Sequence of chain 1.AA:
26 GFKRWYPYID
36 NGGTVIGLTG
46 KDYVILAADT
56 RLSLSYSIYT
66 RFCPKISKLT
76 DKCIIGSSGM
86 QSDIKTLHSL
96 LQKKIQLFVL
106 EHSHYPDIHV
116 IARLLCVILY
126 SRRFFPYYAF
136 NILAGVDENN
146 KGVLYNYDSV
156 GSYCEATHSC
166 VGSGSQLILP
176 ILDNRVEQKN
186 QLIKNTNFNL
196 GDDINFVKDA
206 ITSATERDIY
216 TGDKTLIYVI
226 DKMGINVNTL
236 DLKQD

The protein below binds the small molecule below.
Small molecule (SMILES): O=C(NC1CCCC1)[C@@H]1CCCCOc2cccc(c2)C[C@H](N2CCCC2=O)C(=O)N[C@@H](CCN2CCOCC2)C(=O)N1

Binding-site contacts:
Ligand atom C31 contacts residue PHE135 of chain 1.AA at 3.4 Å (hydrophobic).
Ligand atom C40 contacts residue CYS159 of chain 1.AA at 3.7 Å (hydrophobic).
Ligand atom C43 contacts residue SER157 of chain 1.AA at 3.4 Å.
Ligand atom N03 contacts residue SER21 of chain 1.Z at 2.8 Å (h-bond).
Ligand atom O34 contacts residue SER154 of chain 1.AA at 3.1 Å (h-bond).
Ligand atom C42 contacts residue SER157 of chain 1.AA at 3.5 Å.
Ligand atom C40 contacts residue SER157 of chain 1.AA at 3.3 Å.
Ligand atom O21 contacts residue GLY48 of chain 1.Z at 3.6 Å.
Ligand atom C04 contacts residue SER21 of chain 1.Z at 3.7 Å.
Ligand atom O41 contacts residue CYS159 of chain 1.AA at 3.7 Å.
Ligand atom C08 contacts residue THR1 of chain 1.Z at 3.2 Å.
Ligand atom C08 contacts residue MET45 of chain 1.Z at 3.8 Å (hydrophobic).
Ligand atom N38 contacts residue SER27 of chain 1.Z at 3.5 Å (h-bond).
Ligand atom O01 contacts residue ALA49 of chain 1.Z at 3.0 Å (h-bond).
Ligand atom C39 contacts residue ALA20 of chain 1.Z at 3.7 Å (hydrophobic).
Ligand atom C13 contacts residue SER21 of chain 1.Z at 3.5 Å.
Ligand atom C08 contacts residue GLY47 of chain 1.Z at 3.6 Å.
Ligand atom O34 contacts residue ASP153 of chain 1.AA at 3.2 Å.
Ligand atom C04 contacts residue GLY47 of chain 1.Z at 3.5 Å.
Ligand atom C42 contacts residue ASN151 of chain 1.AA at 3.5 Å.
Ligand atom C31 contacts residue MET22 of chain 1.Z at 3.7 Å (hydrophobic).
Ligand atom C07 contacts residue GLY47 of chain 1.Z at 3.8 Å.
Ligand atom C11 contacts residue ARG19 of chain 1.Z at 3.7 Å.
Ligand atom N06 contacts residue GLY47 of chain 1.Z at 2.8 Å (h-bond).
Ligand atom C25 contacts residue SER21 of chain 1.Z at 3.6 Å.
Ligand atom O12 contacts residue ALA20 of chain 1.Z at 3.2 Å.
Ligand atom O21 contacts residue CYS96 of chain 1.Z at 3.8 Å.
Ligand atom C02 contacts residue SER21 of chain 1.Z at 3.6 Å.
Ligand atom C27 contacts residue ARG128 of chain 1.AA at 3.7 Å.
Ligand atom C39 contacts residue SER157 of chain 1.AA at 3.3 Å.
Ligand atom C16 contacts residue ASP153 of chain 1.AA at 3.8 Å.
Ligand atom O41 contacts residue ASN151 of chain 1.AA at 3.8 Å.
Ligand atom C43 contacts residue ASP153 of chain 1.AA at 3.8 Å.
Ligand atom C07 contacts residue THR1 of chain 1.Z at 3.2 Å.
Ligand atom C11 contacts residue ALA20 of chain 1.Z at 3.8 Å (hydrophobic).
Ligand atom O12 contacts residue SER21 of chain 1.Z at 2.9 Å (h-bond).
Ligand atom C36 contacts residue ASP153 of chain 1.AA at 3.8 Å.
Ligand atom C05 contacts residue GLY47 of chain 1.Z at 3.6 Å.
Ligand atom N14 contacts residue ASP153 of chain 1.AA at 3.0 Å (salt-bridge).
Ligand atom C30 contacts residue MET22 of chain 1.Z at 3.6 Å (hydrophobic).

Sequence of chain 1.Z:
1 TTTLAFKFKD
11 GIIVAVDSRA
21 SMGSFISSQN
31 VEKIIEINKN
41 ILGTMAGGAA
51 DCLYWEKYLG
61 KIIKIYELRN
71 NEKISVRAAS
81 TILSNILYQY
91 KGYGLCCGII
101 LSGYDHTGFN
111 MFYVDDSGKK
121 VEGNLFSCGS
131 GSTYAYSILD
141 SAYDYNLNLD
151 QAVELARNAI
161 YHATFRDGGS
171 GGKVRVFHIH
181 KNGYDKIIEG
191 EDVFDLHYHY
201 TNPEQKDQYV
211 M